Sequence of chain 1.B:
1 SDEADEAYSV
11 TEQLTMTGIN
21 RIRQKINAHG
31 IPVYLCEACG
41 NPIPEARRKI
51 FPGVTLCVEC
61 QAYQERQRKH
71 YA

Binding-site contacts:
Ligand atom C22 contacts residue GLN1244 of chain 1.A at 4.3 Å.
Ligand atom C8 contacts residue GLN1244 of chain 1.A at 4.1 Å.
Ligand atom C1 contacts residue ASN20 of chain 1.B at 3.9 Å.
Ligand atom C15 contacts residue ILE937 of chain 1.A at 4.5 Å (hydrophobic).
Ligand atom C16 contacts residue ILE937 of chain 1.A at 3.7 Å (hydrophobic).
Ligand atom C11 contacts residue THR17 of chain 1.B at 3.7 Å.
Ligand atom C10 contacts residue PHE935 of chain 1.A at 3.4 Å (hydrophobic).
Ligand atom O4 contacts residue MET16 of chain 1.B at 4.1 Å.
Ligand atom C5 contacts residue PHE935 of chain 1.A at 4.5 Å (hydrophobic).
Ligand atom C12 contacts residue ASN20 of chain 1.B at 4.2 Å.
Ligand atom O3 contacts residue LEU1243 of chain 1.A at 4.1 Å.
Ligand atom C23 contacts residue GLN1244 of chain 1.A at 3.9 Å.
Ligand atom C21 contacts residue GLU12 of chain 1.B at 4.0 Å.
Ligand atom C13 contacts residue ASN20 of chain 1.B at 4.3 Å.
Ligand atom C11 contacts residue PHE935 of chain 1.A at 4.1 Å (hydrophobic).
Ligand atom C6 contacts residue PHE935 of chain 1.A at 4.3 Å (hydrophobic).
Ligand atom C7 contacts residue PHE935 of chain 1.A at 4.3 Å (hydrophobic).
Ligand atom C7 contacts residue GLN1244 of chain 1.A at 4.5 Å.
Ligand atom C17 contacts residue PHE935 of chain 1.A at 4.0 Å (hydrophobic).
Ligand atom C10 contacts residue GLN13 of chain 1.B at 3.5 Å.
Ligand atom C7 contacts residue LEU1243 of chain 1.A at 3.6 Å (hydrophobic).
Ligand atom C24 contacts residue GLN1244 of chain 1.A at 4.2 Å.
Ligand atom C17 contacts residue LEU1243 of chain 1.A at 3.9 Å (hydrophobic).
Ligand atom C18 contacts residue PHE935 of chain 1.A at 3.6 Å (hydrophobic).
Ligand atom C3 contacts residue MET16 of chain 1.B at 3.8 Å (hydrophobic).
Ligand atom C16 contacts residue PHE935 of chain 1.A at 4.3 Å (hydrophobic).
Ligand atom C8 contacts residue LEU1243 of chain 1.A at 4.2 Å (hydrophobic).
Ligand atom C21 contacts residue SER9 of chain 1.B at 4.4 Å.
Ligand atom C20 contacts residue GLN13 of chain 1.B at 4.5 Å.
Ligand atom C21 contacts residue GLN13 of chain 1.B at 3.8 Å.

Sequence of chain 1.A:
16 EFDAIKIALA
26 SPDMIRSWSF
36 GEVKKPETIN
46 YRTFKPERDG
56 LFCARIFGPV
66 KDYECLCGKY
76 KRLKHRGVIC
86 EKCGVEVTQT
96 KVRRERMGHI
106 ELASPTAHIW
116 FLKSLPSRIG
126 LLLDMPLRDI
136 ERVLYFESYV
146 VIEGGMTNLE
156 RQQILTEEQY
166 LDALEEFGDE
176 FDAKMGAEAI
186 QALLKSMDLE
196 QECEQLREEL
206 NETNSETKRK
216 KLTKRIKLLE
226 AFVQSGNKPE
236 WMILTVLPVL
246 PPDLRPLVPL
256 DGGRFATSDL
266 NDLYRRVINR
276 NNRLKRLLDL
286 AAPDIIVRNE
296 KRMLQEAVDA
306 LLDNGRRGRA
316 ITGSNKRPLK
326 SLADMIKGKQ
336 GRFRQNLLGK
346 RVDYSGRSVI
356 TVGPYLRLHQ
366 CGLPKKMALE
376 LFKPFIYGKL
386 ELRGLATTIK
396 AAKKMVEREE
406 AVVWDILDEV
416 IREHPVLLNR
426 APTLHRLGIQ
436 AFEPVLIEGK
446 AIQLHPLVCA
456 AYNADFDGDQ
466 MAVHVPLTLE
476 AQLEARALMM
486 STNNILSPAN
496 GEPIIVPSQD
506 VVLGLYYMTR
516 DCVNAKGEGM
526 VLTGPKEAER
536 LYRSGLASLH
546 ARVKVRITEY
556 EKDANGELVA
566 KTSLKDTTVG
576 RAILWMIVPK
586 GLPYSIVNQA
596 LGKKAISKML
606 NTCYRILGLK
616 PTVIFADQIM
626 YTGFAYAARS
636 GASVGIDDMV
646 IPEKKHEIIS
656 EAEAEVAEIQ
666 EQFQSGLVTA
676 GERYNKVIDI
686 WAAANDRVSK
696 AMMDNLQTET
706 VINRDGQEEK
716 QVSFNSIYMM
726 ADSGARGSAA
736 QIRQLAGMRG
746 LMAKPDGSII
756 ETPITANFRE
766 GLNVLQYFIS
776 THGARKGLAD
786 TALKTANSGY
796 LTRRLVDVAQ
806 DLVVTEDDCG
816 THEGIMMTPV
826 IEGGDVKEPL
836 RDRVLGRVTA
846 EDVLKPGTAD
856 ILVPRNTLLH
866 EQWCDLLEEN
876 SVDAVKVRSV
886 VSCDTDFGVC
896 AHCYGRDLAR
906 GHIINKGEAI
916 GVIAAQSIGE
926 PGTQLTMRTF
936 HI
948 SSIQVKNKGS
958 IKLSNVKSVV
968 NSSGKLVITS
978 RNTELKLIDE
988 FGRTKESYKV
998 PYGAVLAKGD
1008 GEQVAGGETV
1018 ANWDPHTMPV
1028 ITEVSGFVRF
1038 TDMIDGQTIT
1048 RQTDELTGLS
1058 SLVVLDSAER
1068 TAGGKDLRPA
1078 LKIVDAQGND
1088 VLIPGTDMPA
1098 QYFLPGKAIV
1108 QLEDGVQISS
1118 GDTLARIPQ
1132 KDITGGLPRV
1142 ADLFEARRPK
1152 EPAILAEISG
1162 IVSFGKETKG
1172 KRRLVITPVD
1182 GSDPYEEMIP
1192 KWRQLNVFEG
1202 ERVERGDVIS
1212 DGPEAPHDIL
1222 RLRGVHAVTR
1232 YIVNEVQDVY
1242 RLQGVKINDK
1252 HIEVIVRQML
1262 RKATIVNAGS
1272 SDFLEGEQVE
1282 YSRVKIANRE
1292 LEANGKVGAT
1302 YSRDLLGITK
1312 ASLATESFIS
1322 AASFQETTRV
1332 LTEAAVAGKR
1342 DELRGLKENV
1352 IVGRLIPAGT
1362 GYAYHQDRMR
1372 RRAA

The protein below binds the small molecule below.
Small molecule (SMILES): C[C@H](CCC(=O)NCCC[N+](C)(C)CC(O)CS(=O)(=O)O)[C@H]1CC[C@H]2[C@@H]3[C@H](O)C[C@@H]4C[C@H](O)CC[C@]4(C)[C@H]3C[C@H](O)[C@]12C